Sequence of chain 1.C:
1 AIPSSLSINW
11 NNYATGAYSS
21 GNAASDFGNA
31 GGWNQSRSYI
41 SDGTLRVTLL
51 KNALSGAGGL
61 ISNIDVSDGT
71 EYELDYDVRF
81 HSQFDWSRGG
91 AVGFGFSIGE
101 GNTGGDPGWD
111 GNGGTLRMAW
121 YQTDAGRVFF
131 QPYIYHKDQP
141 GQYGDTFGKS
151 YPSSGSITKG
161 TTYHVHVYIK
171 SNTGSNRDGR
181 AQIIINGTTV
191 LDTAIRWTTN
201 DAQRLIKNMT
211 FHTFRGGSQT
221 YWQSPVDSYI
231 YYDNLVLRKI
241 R

This protein binds this small molecule.
Small molecule (SMILES): O=C(O)[C@H]1O[C@@H](O[C@H]2[C@H](O)[C@H](O)[C@H](O[C@H]3[C@H](O)[C@H](O)[C@H](O)O[C@@H]3C(=O)O)O[C@@H]2C(=O)O)[C@@H](O)[C@@H](O)[C@@H]1O

Binding-site contacts:
Ligand atom O6A contacts residue ARG88 of chain 1.C at 3.8 Å.
Ligand atom O6A contacts residue ARG117 of chain 1.C at 3.0 Å (salt-bridge).
Ligand atom O2 contacts residue TYR133 of chain 1.C at 3.7 Å.
Ligand atom O1 contacts residue SER55 of chain 1.C at 2.0 Å (h-bond).
Ligand atom O5 contacts residue GLN219 of chain 1.C at 3.5 Å (h-bond).
Ligand atom C6 contacts residue SER218 of chain 1.C at 3.5 Å.
Ligand atom C6 contacts residue ARG117 of chain 1.C at 3.7 Å.
Ligand atom C2 contacts residue GLY217 of chain 1.C at 3.3 Å.
Ligand atom O6B contacts residue TYR221 of chain 1.C at 2.6 Å (h-bond).
Ligand atom C6 contacts residue GLN219 of chain 1.C at 3.2 Å.
Ligand atom C1 contacts residue PHE214 of chain 1.C at 3.5 Å (hydrophobic).
Ligand atom C6 contacts residue TYR221 of chain 1.C at 3.4 Å (hydrophobic).
Ligand atom C2 contacts residue TYR133 of chain 1.C at 3.2 Å (hydrophobic).
Ligand atom O6B contacts residue ARG88 of chain 1.C at 3.2 Å (salt-bridge).
Ligand atom O3 contacts residue TRP222 of chain 1.C at 3.6 Å.
Ligand atom O6B contacts residue GLN219 of chain 1.C at 3.0 Å (h-bond).
Ligand atom O5 contacts residue PHE214 of chain 1.C at 3.8 Å.
Ligand atom C6 contacts residue TYR143 of chain 1.C at 3.7 Å (hydrophobic).
Ligand atom O3 contacts residue SER218 of chain 1.C at 3.0 Å (h-bond).
Ligand atom O4 contacts residue GLY217 of chain 1.C at 3.4 Å (h-bond).
Ligand atom O3 contacts residue GLY217 of chain 1.C at 2.8 Å.
Ligand atom C5 contacts residue TYR143 of chain 1.C at 3.8 Å (hydrophobic).
Ligand atom O2 contacts residue GLY217 of chain 1.C at 3.4 Å (h-bond).
Ligand atom O4 contacts residue TYR133 of chain 1.C at 3.1 Å (h-bond).
Ligand atom C1 contacts residue TYR133 of chain 1.C at 3.5 Å (hydrophobic).
Ligand atom C1 contacts residue TYR143 of chain 1.C at 3.5 Å (hydrophobic).
Ligand atom C6 contacts residue TYR133 of chain 1.C at 3.1 Å (hydrophobic).
Ligand atom O5 contacts residue GLY217 of chain 1.C at 3.5 Å.
Ligand atom C3 contacts residue GLY216 of chain 1.C at 3.8 Å.
Ligand atom C3 contacts residue GLY217 of chain 1.C at 2.8 Å.
Ligand atom C5 contacts residue TYR221 of chain 1.C at 3.5 Å (hydrophobic).
Ligand atom C1 contacts residue SER55 of chain 1.C at 3.0 Å.
Ligand atom O6B contacts residue SER218 of chain 1.C at 2.3 Å (h-bond).
Ligand atom O6A contacts residue GLY104 of chain 1.C at 3.4 Å (h-bond).
Ligand atom O6B contacts residue TYR133 of chain 1.C at 1.9 Å (h-bond).
Ligand atom C4 contacts residue GLY217 of chain 1.C at 3.6 Å.
Ligand atom O6A contacts residue TRP222 of chain 1.C at 3.7 Å.
Ligand atom O6A contacts residue TYR121 of chain 1.C at 3.0 Å (h-bond).
Ligand atom O6A contacts residue TYR143 of chain 1.C at 3.1 Å.
Ligand atom O6A contacts residue GLN219 of chain 1.C at 3.2 Å (h-bond).